Sequence of chain 2.C:
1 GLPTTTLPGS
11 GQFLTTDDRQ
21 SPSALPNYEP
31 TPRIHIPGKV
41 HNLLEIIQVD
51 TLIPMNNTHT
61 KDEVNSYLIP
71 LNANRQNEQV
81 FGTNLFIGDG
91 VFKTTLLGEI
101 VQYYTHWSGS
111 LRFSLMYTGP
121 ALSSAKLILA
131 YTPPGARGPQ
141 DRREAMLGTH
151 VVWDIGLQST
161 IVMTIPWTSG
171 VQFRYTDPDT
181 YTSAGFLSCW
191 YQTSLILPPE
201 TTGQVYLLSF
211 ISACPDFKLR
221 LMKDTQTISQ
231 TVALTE

Sequence of chain 2.A:
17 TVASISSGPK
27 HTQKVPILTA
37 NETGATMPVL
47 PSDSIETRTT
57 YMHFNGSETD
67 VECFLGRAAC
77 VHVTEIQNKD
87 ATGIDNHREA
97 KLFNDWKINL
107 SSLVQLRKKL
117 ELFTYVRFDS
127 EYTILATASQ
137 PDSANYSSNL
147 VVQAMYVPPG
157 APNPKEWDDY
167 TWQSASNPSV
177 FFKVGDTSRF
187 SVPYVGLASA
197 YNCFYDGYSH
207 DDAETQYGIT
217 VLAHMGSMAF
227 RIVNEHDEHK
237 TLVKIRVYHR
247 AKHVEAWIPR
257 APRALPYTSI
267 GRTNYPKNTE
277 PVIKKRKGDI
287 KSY

The protein below binds the small molecule below.
Small molecule (SMILES): Cc1cc(CCCCCOc2ccc(C3=NCCO3)cc2)on1

Binding-site contacts:
Ligand atom C5B contacts residue MET224 of chain 2.A at 3.8 Å (hydrophobic).
Ligand atom C5C contacts residue VAL191 of chain 2.A at 3.8 Å (hydrophobic).
Ligand atom O1A contacts residue PHE186 of chain 2.A at 3.0 Å.
Ligand atom C6B contacts residue TYR128 of chain 2.A at 3.3 Å (hydrophobic).
Ligand atom C3C contacts residue TYR128 of chain 2.A at 3.4 Å (hydrophobic).
Ligand atom N3A contacts residue PRO174 of chain 2.A at 3.7 Å.
Ligand atom C5B contacts residue TYR128 of chain 2.A at 4.0 Å (hydrophobic).
Ligand atom C1B contacts residue VAL188 of chain 2.A at 3.8 Å (hydrophobic).
Ligand atom C4 contacts residue LEU106 of chain 2.A at 3.5 Å (hydrophobic).
Ligand atom C5B contacts residue PHE186 of chain 2.A at 3.9 Å (hydrophobic).
Ligand atom C2C contacts residue TYR197 of chain 2.A at 3.7 Å (hydrophobic).
Ligand atom C4B contacts residue PHE186 of chain 2.A at 3.6 Å (hydrophobic).
Ligand atom C5A contacts residue ALA150 of chain 2.A at 4.0 Å (hydrophobic).
Ligand atom C2A contacts residue TYR152 of chain 2.A at 3.6 Å (hydrophobic).
Ligand atom C2A contacts residue PHE186 of chain 2.A at 3.3 Å (hydrophobic).
Ligand atom C1C contacts residue MET221 of chain 2.A at 4.0 Å (hydrophobic).
Ligand atom C5A contacts residue PHE186 of chain 2.A at 3.5 Å (hydrophobic).
Ligand atom C3B contacts residue VAL188 of chain 2.A at 3.8 Å (hydrophobic).
Ligand atom C1B contacts residue TYR128 of chain 2.A at 3.6 Å (hydrophobic).
Ligand atom C2B contacts residue VAL188 of chain 2.A at 3.5 Å (hydrophobic).
Ligand atom C3B contacts residue TYR152 of chain 2.A at 3.7 Å (hydrophobic).
Ligand atom C5C contacts residue VAL188 of chain 2.A at 4.1 Å (hydrophobic).
Ligand atom O1B contacts residue TYR128 of chain 2.A at 3.4 Å (h-bond).
Ligand atom C4B contacts residue TYR152 of chain 2.A at 3.8 Å (hydrophobic).
Ligand atom C4C contacts residue VAL188 of chain 2.A at 3.7 Å (hydrophobic).
Ligand atom N3A contacts residue TYR152 of chain 2.A at 3.5 Å.
Ligand atom C1C contacts residue LEU106 of chain 2.A at 4.0 Å (hydrophobic).
Ligand atom N3A contacts residue ALA24 of chain 2.C at 3.8 Å.
Ligand atom C5 contacts residue MET221 of chain 2.A at 3.6 Å (hydrophobic).
Ligand atom N3A contacts residue PHE186 of chain 2.A at 4.0 Å.
Ligand atom C2C contacts residue MET221 of chain 2.A at 4.0 Å (hydrophobic).
Ligand atom C4C contacts residue VAL191 of chain 2.A at 3.0 Å (hydrophobic).
Ligand atom C1B contacts residue ILE104 of chain 2.A at 4.0 Å (hydrophobic).
Ligand atom C6B contacts residue ILE104 of chain 2.A at 3.6 Å (hydrophobic).
Ligand atom C4A contacts residue PRO174 of chain 2.A at 3.1 Å (hydrophobic).
Ligand atom O1 contacts residue MET221 of chain 2.A at 2.5 Å (h-bond).
Ligand atom N2 contacts residue MET221 of chain 2.A at 3.4 Å (h-bond).
Ligand atom O1B contacts residue ILE104 of chain 2.A at 3.9 Å.
Ligand atom C1C contacts residue TYR128 of chain 2.A at 3.9 Å (hydrophobic).
Ligand atom C5A contacts residue VAL176 of chain 2.A at 3.6 Å (hydrophobic).